A protein and the small-molecule ligand that binds it are described below.
Small molecule (SMILES): Cc1cn([C@@H]2CC[C@H](OC(C(=O)O)C(=O)O)C2)c(=O)[nH]c1=O

Binding-site contacts:
Ligand atom C5 contacts residue ARG72 of chain 1.A at 3.4 Å.
Ligand atom O17 contacts residue ASP185 of chain 1.A at 3.2 Å (salt-bridge).
Ligand atom C7 contacts residue TYR115 of chain 1.A at 3.6 Å (hydrophobic).
Ligand atom O15 contacts residue MG1 of chain 1.I at 2.2 Å.
Ligand atom C8 contacts residue TYR115 of chain 1.A at 3.4 Å (hydrophobic).
Ligand atom O17 contacts residue ALA114 of chain 1.A at 3.8 Å.
Ligand atom C4 contacts residue ARG72 of chain 1.A at 3.3 Å.
Ligand atom C13 contacts residue ARG72 of chain 1.A at 3.8 Å.
Ligand atom O11 contacts residue ASP185 of chain 1.A at 3.2 Å (salt-bridge).
Ligand atom C16 contacts residue ALA114 of chain 1.A at 3.9 Å (hydrophobic).
Ligand atom O23 contacts residue GLN151 of chain 1.A at 3.9 Å.
Ligand atom O18 contacts residue ALA114 of chain 1.A at 3.6 Å (h-bond).
Ligand atom O14 contacts residue MG1 of chain 1.I at 4.1 Å.
Ligand atom N6 contacts residue ARG72 of chain 1.A at 3.9 Å.
Ligand atom C10 contacts residue ALA114 of chain 1.A at 3.9 Å (hydrophobic).
Ligand atom C20 contacts residue ARG72 of chain 1.A at 3.3 Å.
Ligand atom C13 contacts residue ASP185 of chain 1.A at 3.2 Å.
Ligand atom C16 contacts residue ARG72 of chain 1.A at 3.8 Å.
Ligand atom C9 contacts residue MET184 of chain 1.A at 4.1 Å (hydrophobic).
Ligand atom C12 contacts residue MG1 of chain 1.I at 3.8 Å.
Ligand atom O15 contacts residue VAL111 of chain 1.A at 4.1 Å.
Ligand atom C16 contacts residue ASP185 of chain 1.A at 3.7 Å.
Ligand atom C13 contacts residue MG1 of chain 1.I at 3.2 Å.
Ligand atom O11 contacts residue ALA114 of chain 1.A at 3.9 Å.
Ligand atom O17 contacts residue VAL111 of chain 1.A at 3.4 Å (h-bond).
Ligand atom O18 contacts residue ARG72 of chain 1.A at 3.7 Å.
Ligand atom O15 contacts residue ASP185 of chain 1.A at 2.4 Å (salt-bridge).
Ligand atom C12 contacts residue ASP185 of chain 1.A at 3.5 Å.
Ligand atom C3 contacts residue ARG72 of chain 1.A at 3.6 Å.
Ligand atom C16 contacts residue MG1 of chain 1.I at 3.4 Å.
Ligand atom C8 contacts residue MET184 of chain 1.A at 3.8 Å (hydrophobic).
Ligand atom C20 contacts residue GLN151 of chain 1.A at 4.0 Å.
Ligand atom O23 contacts residue TYR115 of chain 1.A at 3.2 Å.
Ligand atom O14 contacts residue ARG72 of chain 1.A at 3.5 Å (salt-bridge).
Ligand atom C22 contacts residue GLN151 of chain 1.A at 4.0 Å.
Ligand atom O17 contacts residue ASP113 of chain 1.A at 3.5 Å (salt-bridge).
Ligand atom O17 contacts residue MG1 of chain 1.I at 2.4 Å.
Ligand atom O18 contacts residue ASP113 of chain 1.A at 3.6 Å.
Ligand atom C9 contacts residue TYR115 of chain 1.A at 3.6 Å (hydrophobic).
Ligand atom C12 contacts residue ARG72 of chain 1.A at 3.3 Å.

Sequence of chain 1.A:
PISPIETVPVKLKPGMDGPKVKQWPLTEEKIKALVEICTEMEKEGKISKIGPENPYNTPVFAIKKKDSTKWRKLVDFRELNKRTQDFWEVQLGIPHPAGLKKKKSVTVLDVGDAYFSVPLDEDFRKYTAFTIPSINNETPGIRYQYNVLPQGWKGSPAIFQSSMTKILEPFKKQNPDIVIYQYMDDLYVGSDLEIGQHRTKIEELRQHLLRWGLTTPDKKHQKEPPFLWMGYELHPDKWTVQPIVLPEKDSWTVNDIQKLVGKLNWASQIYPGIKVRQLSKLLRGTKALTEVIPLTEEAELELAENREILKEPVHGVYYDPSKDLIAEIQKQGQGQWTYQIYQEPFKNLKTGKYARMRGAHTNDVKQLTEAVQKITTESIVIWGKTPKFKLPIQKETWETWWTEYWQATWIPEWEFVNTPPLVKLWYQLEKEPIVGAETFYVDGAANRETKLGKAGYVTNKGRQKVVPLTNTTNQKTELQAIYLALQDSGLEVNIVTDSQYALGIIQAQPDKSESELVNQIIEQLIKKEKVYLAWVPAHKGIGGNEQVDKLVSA